Sequence of chain 1.C:
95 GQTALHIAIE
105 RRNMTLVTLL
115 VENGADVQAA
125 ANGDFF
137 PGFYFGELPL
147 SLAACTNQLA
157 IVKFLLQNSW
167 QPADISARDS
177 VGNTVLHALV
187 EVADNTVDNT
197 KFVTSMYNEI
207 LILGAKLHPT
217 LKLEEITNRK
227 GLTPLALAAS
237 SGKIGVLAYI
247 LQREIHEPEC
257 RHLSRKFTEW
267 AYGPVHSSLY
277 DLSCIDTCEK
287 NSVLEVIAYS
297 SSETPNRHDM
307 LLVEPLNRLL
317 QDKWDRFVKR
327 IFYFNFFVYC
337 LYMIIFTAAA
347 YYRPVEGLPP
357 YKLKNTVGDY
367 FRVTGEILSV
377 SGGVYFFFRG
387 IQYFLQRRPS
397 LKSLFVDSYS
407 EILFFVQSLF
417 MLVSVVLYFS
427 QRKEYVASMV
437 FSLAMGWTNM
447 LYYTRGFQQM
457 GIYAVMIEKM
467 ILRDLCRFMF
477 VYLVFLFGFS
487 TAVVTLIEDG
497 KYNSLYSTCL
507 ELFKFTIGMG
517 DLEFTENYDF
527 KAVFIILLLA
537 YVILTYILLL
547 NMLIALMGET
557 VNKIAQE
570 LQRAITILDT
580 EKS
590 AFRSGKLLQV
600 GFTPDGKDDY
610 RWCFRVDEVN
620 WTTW

Binding-site contacts:
Ligand atom O1 contacts residue THR512 of chain 1.A at 3.4 Å (h-bond).
Ligand atom C1 contacts residue PCW1 of chain 1.L at 4.0 Å.
Ligand atom C27 contacts residue PHE474 of chain 1.C at 3.5 Å (hydrophobic).
Ligand atom C6 contacts residue ILE513 of chain 1.C at 4.0 Å (hydrophobic).
Ligand atom C23 contacts residue PHE474 of chain 1.C at 3.6 Å (hydrophobic).
Ligand atom C1 contacts residue THR512 of chain 1.A at 3.7 Å.
Ligand atom C18 contacts residue TYR542 of chain 1.A at 3.9 Å (hydrophobic).
Ligand atom C11 contacts residue TYR542 of chain 1.A at 3.1 Å (hydrophobic).
Ligand atom O1 contacts residue TYR542 of chain 1.A at 3.3 Å (h-bond).
Ligand atom C3 contacts residue THR512 of chain 1.A at 3.9 Å.
Ligand atom C22 contacts residue LEU471 of chain 1.C at 3.8 Å (hydrophobic).
Ligand atom C15 contacts residue LEU545 of chain 1.C at 4.0 Å (hydrophobic).
Ligand atom C2 contacts residue PCW1 of chain 1.L at 3.9 Å.
Ligand atom C12 contacts residue TYR542 of chain 1.A at 3.7 Å (hydrophobic).
Ligand atom C4 contacts residue ILE513 of chain 1.C at 3.7 Å (hydrophobic).
Ligand atom C9 contacts residue PCW1 of chain 1.L at 4.0 Å.
Ligand atom C27 contacts residue ASP470 of chain 1.C at 3.5 Å.
Ligand atom C21 contacts residue ILE539 of chain 1.A at 3.9 Å (hydrophobic).
Ligand atom C22 contacts residue MET475 of chain 1.C at 3.9 Å (hydrophobic).
Ligand atom C2 contacts residue THR512 of chain 1.A at 3.3 Å.
Ligand atom C26 contacts residue MET466 of chain 1.C at 4.0 Å (hydrophobic).
Ligand atom C19 contacts residue TYR542 of chain 1.A at 3.2 Å (hydrophobic).
Ligand atom C15 contacts residue PCW1 of chain 1.L at 3.9 Å.
Ligand atom C26 contacts residue LEU546 of chain 1.A at 3.7 Å (hydrophobic).
Ligand atom C22 contacts residue PHE474 of chain 1.C at 3.9 Å (hydrophobic).
Ligand atom C2 contacts residue PHE511 of chain 1.A at 3.9 Å (hydrophobic).
Ligand atom C11 contacts residue PCW1 of chain 1.L at 4.0 Å.
Ligand atom C1 contacts residue TYR542 of chain 1.A at 3.2 Å (hydrophobic).
Ligand atom C1 contacts residue VAL538 of chain 1.A at 3.7 Å (hydrophobic).
Ligand atom O1 contacts residue GLY514 of chain 1.A at 3.8 Å.
Ligand atom C25 contacts residue LEU545 of chain 1.C at 4.0 Å (hydrophobic).
Ligand atom C24 contacts residue LEU471 of chain 1.C at 3.5 Å (hydrophobic).
Ligand atom O1 contacts residue ILE513 of chain 1.A at 3.9 Å.
Ligand atom C23 contacts residue LEU545 of chain 1.C at 3.9 Å (hydrophobic).
Ligand atom C21 contacts residue LEU471 of chain 1.C at 4.0 Å (hydrophobic).
Ligand atom C12 contacts residue PCW1 of chain 1.L at 3.8 Å.
Ligand atom C27 contacts residue MET548 of chain 1.C at 3.5 Å (hydrophobic).
Ligand atom C10 contacts residue TYR542 of chain 1.A at 3.9 Å (hydrophobic).
Ligand atom C16 contacts residue LEU545 of chain 1.C at 4.0 Å (hydrophobic).
Ligand atom C21 contacts residue ILE543 of chain 1.A at 3.3 Å (hydrophobic).

Sequence of chain 1.A:
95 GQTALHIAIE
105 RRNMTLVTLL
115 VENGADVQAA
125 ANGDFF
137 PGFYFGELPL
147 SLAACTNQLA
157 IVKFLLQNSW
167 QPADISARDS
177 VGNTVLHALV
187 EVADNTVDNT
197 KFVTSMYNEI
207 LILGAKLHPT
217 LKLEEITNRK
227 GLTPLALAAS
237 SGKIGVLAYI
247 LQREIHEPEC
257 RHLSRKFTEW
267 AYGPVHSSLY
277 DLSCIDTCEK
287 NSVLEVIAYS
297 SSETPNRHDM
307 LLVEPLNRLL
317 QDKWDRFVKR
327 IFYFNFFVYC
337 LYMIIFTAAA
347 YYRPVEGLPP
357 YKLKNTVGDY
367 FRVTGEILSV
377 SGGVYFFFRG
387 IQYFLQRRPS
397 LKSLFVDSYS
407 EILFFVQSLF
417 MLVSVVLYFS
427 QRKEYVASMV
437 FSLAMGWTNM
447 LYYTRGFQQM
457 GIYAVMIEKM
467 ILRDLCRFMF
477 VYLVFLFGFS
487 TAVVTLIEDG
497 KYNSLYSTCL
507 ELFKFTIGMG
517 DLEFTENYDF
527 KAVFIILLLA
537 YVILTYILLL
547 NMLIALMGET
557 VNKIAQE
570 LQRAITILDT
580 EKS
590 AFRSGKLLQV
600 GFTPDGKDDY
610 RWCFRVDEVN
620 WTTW

This protein binds this small molecule.
Small molecule (SMILES): CC(C)CCC[C@@H](C)[C@H]1CC[C@H]2[C@@H]3CC=C4C[C@@H](O)CC[C@]4(C)[C@H]3CC[C@]12C